Binding-site contacts:
Ligand atom C8 contacts residue SER16 of chain 2.B at 4.3 Å.
Ligand atom C8 contacts residue ILE44 of chain 2.B at 3.9 Å (hydrophobic).
Ligand atom C8 contacts residue THR34 of chain 2.B at 4.2 Å.
Ligand atom O6 contacts residue LEU123 of chain 2.B at 3.4 Å.
Ligand atom O7 contacts residue ASN17 of chain 2.B at 3.0 Å (h-bond).
Ligand atom C1 contacts residue GLY15 of chain 2.B at 4.3 Å.
Ligand atom O7 contacts residue THR34 of chain 2.B at 3.5 Å.
Ligand atom C8 contacts residue GLY15 of chain 2.B at 3.4 Å.
Ligand atom C3 contacts residue ASN17 of chain 2.B at 3.7 Å.
Ligand atom N2 contacts residue GLY15 of chain 2.B at 3.2 Å (h-bond).
Ligand atom C8 contacts residue THR35 of chain 2.B at 4.2 Å.
Ligand atom C8 contacts residue ASN17 of chain 2.B at 4.3 Å.
Ligand atom C1 contacts residue LEU123 of chain 2.B at 4.3 Å (hydrophobic).
Ligand atom C4 contacts residue ASN17 of chain 2.B at 4.0 Å.
Ligand atom C2 contacts residue GLY15 of chain 2.B at 4.3 Å.
Ligand atom C7 contacts residue THR34 of chain 2.B at 4.4 Å.
Ligand atom C7 contacts residue GLY15 of chain 2.B at 3.6 Å.
Ligand atom C5 contacts residue LEU123 of chain 2.B at 4.4 Å (hydrophobic).
Ligand atom C7 contacts residue ASN17 of chain 2.B at 3.1 Å.
Ligand atom C6 contacts residue LEU123 of chain 2.B at 4.2 Å (hydrophobic).
Ligand atom C1 contacts residue ASN17 of chain 2.B at 1.4 Å.
Ligand atom C8 contacts residue ALA36 of chain 2.B at 4.2 Å (hydrophobic).
Ligand atom O7 contacts residue ILE44 of chain 2.B at 4.0 Å.
Ligand atom C5 contacts residue ASN17 of chain 2.B at 3.7 Å.
Ligand atom O5 contacts residue ASN17 of chain 2.B at 2.4 Å (h-bond).
Ligand atom C7 contacts residue ILE44 of chain 2.B at 4.3 Å (hydrophobic).
Ligand atom N2 contacts residue ASN17 of chain 2.B at 2.8 Å (h-bond).
Ligand atom C2 contacts residue ASN17 of chain 2.B at 2.3 Å.
Ligand atom O5 contacts residue LEU123 of chain 2.B at 3.5 Å.

This small molecule binds to this protein.
Small molecule (SMILES): CC(=O)N[C@@H]1[C@@H](O)[C@H](O)[C@@H](CO)O[C@H]1O

Sequence of chain 2.B:
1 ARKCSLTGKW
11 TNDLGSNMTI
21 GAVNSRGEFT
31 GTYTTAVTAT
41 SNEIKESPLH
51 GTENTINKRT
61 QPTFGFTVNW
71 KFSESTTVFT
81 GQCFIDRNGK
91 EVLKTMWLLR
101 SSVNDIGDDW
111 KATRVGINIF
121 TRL